Binding-site contacts:
Ligand atom C4 contacts residue LEU33 of chain 2.B at 4.1 Å (hydrophobic).
Ligand atom C5 contacts residue ILE64 of chain 2.B at 2.7 Å (hydrophobic).
Ligand atom C3 contacts residue LEU87 of chain 2.A at 4.0 Å (hydrophobic).
Ligand atom N1 contacts residue MET52 of chain 2.B at 4.1 Å.
Ligand atom C3 contacts residue PHE69 of chain 2.B at 3.9 Å (hydrophobic).
Ligand atom N1 contacts residue VAL56 of chain 2.B at 3.5 Å.
Ligand atom C7 contacts residue ILE64 of chain 2.B at 4.1 Å (hydrophobic).
Ligand atom O contacts residue MET72 of chain 2.B at 3.7 Å.
Ligand atom C1 contacts residue MET73 of chain 2.B at 4.0 Å (hydrophobic).
Ligand atom C1 contacts residue LEU87 of chain 2.A at 4.0 Å (hydrophobic).
Ligand atom C4 contacts residue ILE28 of chain 2.B at 4.2 Å (hydrophobic).
Ligand atom C7 contacts residue MET52 of chain 2.B at 4.1 Å (hydrophobic).
Ligand atom C8 contacts residue ALA84 of chain 2.A at 4.2 Å (hydrophobic).
Ligand atom C6 contacts residue ILE53 of chain 2.B at 4.3 Å (hydrophobic).
Ligand atom C contacts residue MET72 of chain 2.B at 3.8 Å (hydrophobic).
Ligand atom C8 contacts residue LEU87 of chain 2.A at 4.4 Å (hydrophobic).
Ligand atom C8 contacts residue MET72 of chain 2.B at 4.1 Å (hydrophobic).
Ligand atom C6 contacts residue VAL56 of chain 2.B at 4.2 Å (hydrophobic).
Ligand atom C7 contacts residue LEU87 of chain 2.A at 3.6 Å (hydrophobic).
Ligand atom C6 contacts residue LEU33 of chain 2.B at 4.1 Å (hydrophobic).
Ligand atom C6 contacts residue ILE64 of chain 2.B at 3.2 Å (hydrophobic).
Ligand atom N contacts residue LEU87 of chain 2.A at 3.9 Å.
Ligand atom C6 contacts residue MET52 of chain 2.B at 3.5 Å (hydrophobic).
Ligand atom C7 contacts residue VAL56 of chain 2.B at 3.9 Å (hydrophobic).
Ligand atom C1 contacts residue PHE69 of chain 2.B at 4.1 Å (hydrophobic).
Ligand atom C2 contacts residue LEU87 of chain 2.A at 3.7 Å (hydrophobic).
Ligand atom C5 contacts residue LEU33 of chain 2.B at 3.7 Å (hydrophobic).
Ligand atom O contacts residue VAL88 of chain 2.A at 3.7 Å.
Ligand atom C contacts residue MET73 of chain 2.B at 3.5 Å (hydrophobic).
Ligand atom C8 contacts residue VAL56 of chain 2.B at 4.1 Å (hydrophobic).
Ligand atom C contacts residue PHE69 of chain 2.B at 3.5 Å (hydrophobic).
Ligand atom C5 contacts residue LEU87 of chain 2.A at 4.1 Å (hydrophobic).
Ligand atom C1 contacts residue VAL88 of chain 2.A at 3.9 Å (hydrophobic).
Ligand atom N1 contacts residue ALA84 of chain 2.A at 4.2 Å.
Ligand atom C4 contacts residue LEU87 of chain 2.A at 4.2 Å (hydrophobic).
Ligand atom C3 contacts residue ILE64 of chain 2.B at 4.2 Å (hydrophobic).
Ligand atom C6 contacts residue LEU87 of chain 2.A at 3.8 Å (hydrophobic).
Ligand atom N1 contacts residue LEU87 of chain 2.A at 4.1 Å.
Ligand atom O contacts residue ALA84 of chain 2.A at 3.8 Å.
Ligand atom C4 contacts residue ILE64 of chain 2.B at 3.3 Å (hydrophobic).

Sequence of chain 2.A:
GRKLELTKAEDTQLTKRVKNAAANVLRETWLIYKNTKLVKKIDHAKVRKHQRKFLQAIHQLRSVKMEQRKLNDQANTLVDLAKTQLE

Sequence of chain 2.B:
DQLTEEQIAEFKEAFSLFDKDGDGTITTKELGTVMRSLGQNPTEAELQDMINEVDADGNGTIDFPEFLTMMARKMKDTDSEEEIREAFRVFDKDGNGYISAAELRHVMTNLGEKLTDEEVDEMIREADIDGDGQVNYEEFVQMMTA

A small-molecule ligand and the protein it binds are described below.
Small molecule (SMILES): CCn1c(=O)[nH]c2ccccc21